Binding-site contacts:
Ligand atom C1 contacts residue PHE17 of chain 1.C at 3.6 Å (hydrophobic).
Ligand atom C3 contacts residue THR54 of chain 1.C at 3.9 Å.
Ligand atom C1 contacts residue ALA213 of chain 1.C at 3.5 Å (hydrophobic).
Ligand atom O4 contacts residue LYS166 of chain 1.C at 3.6 Å (salt-bridge).
Ligand atom C4 contacts residue LYS166 of chain 1.C at 2.4 Å.
Ligand atom O1 contacts residue PHE17 of chain 1.C at 2.9 Å.
Ligand atom O1 contacts residue SER211 of chain 1.C at 4.1 Å.
Ligand atom C1 contacts residue THR54 of chain 1.C at 3.6 Å.
Ligand atom O3 contacts residue LYS166 of chain 1.C at 2.9 Å (salt-bridge).
Ligand atom O3 contacts residue PHE17 of chain 1.C at 3.5 Å.
Ligand atom O3 contacts residue GLY52 of chain 1.C at 3.7 Å.
Ligand atom C5 contacts residue LYS166 of chain 1.C at 1.3 Å.
Ligand atom C6 contacts residue TYR140 of chain 1.C at 3.6 Å (hydrophobic).
Ligand atom O3 contacts residue GLY53 of chain 1.C at 2.6 Å (h-bond).
Ligand atom O3 contacts residue LEU108 of chain 1.C at 3.9 Å.
Ligand atom C6 contacts residue PHE17 of chain 1.C at 3.5 Å (hydrophobic).
Ligand atom O1 contacts residue ALA213 of chain 1.C at 3.5 Å.
Ligand atom C4 contacts residue GLY191 of chain 1.C at 3.5 Å.
Ligand atom C3 contacts residue LYS166 of chain 1.C at 3.1 Å.
Ligand atom O4 contacts residue THR54 of chain 1.C at 2.9 Å (h-bond).
Ligand atom C5 contacts residue TYR140 of chain 1.C at 3.1 Å (hydrophobic).
Ligand atom O3 contacts residue TYR140 of chain 1.C at 3.6 Å.
Ligand atom C5 contacts residue PHE17 of chain 1.C at 3.6 Å (hydrophobic).
Ligand atom O4 contacts residue FMT1 of chain 1.H at 3.8 Å.
Ligand atom C6 contacts residue LYS166 of chain 1.C at 2.5 Å.
Ligand atom O2 contacts residue SER211 of chain 1.C at 2.5 Å (h-bond).
Ligand atom O2 contacts residue SER212 of chain 1.C at 3.2 Å (h-bond).
Ligand atom C6 contacts residue GLY53 of chain 1.C at 3.3 Å.
Ligand atom O2 contacts residue ALA213 of chain 1.C at 2.9 Å (h-bond).
Ligand atom O4 contacts residue PHE17 of chain 1.C at 3.7 Å.
Ligand atom O4 contacts residue GLY53 of chain 1.C at 3.1 Å.
Ligand atom C1 contacts residue SER211 of chain 1.C at 3.1 Å.
Ligand atom C4 contacts residue TYR140 of chain 1.C at 3.6 Å (hydrophobic).
Ligand atom C3 contacts residue PHE17 of chain 1.C at 3.7 Å (hydrophobic).
Ligand atom C3 contacts residue SER211 of chain 1.C at 3.2 Å.
Ligand atom C2 contacts residue SER211 of chain 1.C at 3.4 Å.
Ligand atom C2 contacts residue THR54 of chain 1.C at 3.5 Å.
Ligand atom O2 contacts residue PHE17 of chain 1.C at 3.9 Å.
Ligand atom O1 contacts residue THR54 of chain 1.C at 3.0 Å (h-bond).
Ligand atom C6 contacts residue THR54 of chain 1.C at 3.9 Å.

Sequence of chain 1.C:
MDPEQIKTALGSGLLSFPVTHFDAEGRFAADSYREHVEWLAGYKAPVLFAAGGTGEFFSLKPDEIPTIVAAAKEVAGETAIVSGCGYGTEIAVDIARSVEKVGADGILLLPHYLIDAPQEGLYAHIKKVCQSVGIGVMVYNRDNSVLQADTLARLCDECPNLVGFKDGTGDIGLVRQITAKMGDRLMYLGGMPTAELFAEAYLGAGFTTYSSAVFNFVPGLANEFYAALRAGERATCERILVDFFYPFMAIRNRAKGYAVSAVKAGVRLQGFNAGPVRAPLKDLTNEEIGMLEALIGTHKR

The small molecule below binds the protein below.
Small molecule (SMILES): O=C(O)CCCC(=O)C(=O)O